Binding-site contacts:
Ligand atom C4B contacts residue PHE186 of chain 49.A at 3.6 Å (hydrophobic).
Ligand atom N3A contacts residue PRO174 of chain 49.A at 3.7 Å.
Ligand atom O1A contacts residue PHE186 of chain 49.A at 3.0 Å.
Ligand atom C1C contacts residue LEU106 of chain 49.A at 3.8 Å (hydrophobic).
Ligand atom C4C contacts residue VAL191 of chain 49.A at 3.0 Å (hydrophobic).
Ligand atom O1 contacts residue LEU106 of chain 49.A at 3.7 Å.
Ligand atom C5A contacts residue PHE186 of chain 49.A at 3.5 Å (hydrophobic).
Ligand atom C5C contacts residue VAL191 of chain 49.A at 3.8 Å (hydrophobic).
Ligand atom C4C contacts residue VAL188 of chain 49.A at 3.7 Å (hydrophobic).
Ligand atom O1 contacts residue MET221 of chain 49.A at 3.9 Å.
Ligand atom C3C contacts residue TYR128 of chain 49.A at 3.4 Å (hydrophobic).
Ligand atom O1B contacts residue TYR128 of chain 49.A at 3.4 Å (h-bond).
Ligand atom C5A contacts residue VAL176 of chain 49.A at 3.6 Å (hydrophobic).
Ligand atom C4 contacts residue LEU106 of chain 49.A at 3.9 Å (hydrophobic).
Ligand atom C4B contacts residue TYR152 of chain 49.A at 3.8 Å (hydrophobic).
Ligand atom C2C contacts residue TYR197 of chain 49.A at 3.7 Å (hydrophobic).
Ligand atom C2A contacts residue TYR152 of chain 49.A at 3.6 Å (hydrophobic).
Ligand atom N3A contacts residue ALA24 of chain 49.C at 3.8 Å.
Ligand atom N3A contacts residue TYR152 of chain 49.A at 3.5 Å.
Ligand atom C3B contacts residue VAL188 of chain 49.A at 3.8 Å (hydrophobic).
Ligand atom C2A contacts residue PHE186 of chain 49.A at 3.3 Å (hydrophobic).
Ligand atom N2 contacts residue LEU106 of chain 49.A at 3.8 Å.
Ligand atom N2 contacts residue ASN219 of chain 49.A at 3.8 Å.
Ligand atom C2B contacts residue VAL188 of chain 49.A at 3.5 Å (hydrophobic).
Ligand atom C4 contacts residue TYR197 of chain 49.A at 3.8 Å (hydrophobic).
Ligand atom C5B contacts residue MET224 of chain 49.A at 3.8 Å (hydrophobic).
Ligand atom C5B contacts residue PHE186 of chain 49.A at 3.9 Å (hydrophobic).
Ligand atom O1B contacts residue ILE104 of chain 49.A at 3.9 Å.
Ligand atom C1B contacts residue TYR128 of chain 49.A at 3.6 Å (hydrophobic).
Ligand atom C3 contacts residue ASN219 of chain 49.A at 4.0 Å.
Ligand atom C1C contacts residue TYR128 of chain 49.A at 3.7 Å (hydrophobic).
Ligand atom C6B contacts residue ILE104 of chain 49.A at 3.6 Å (hydrophobic).
Ligand atom C4A contacts residue PRO174 of chain 49.A at 3.1 Å (hydrophobic).
Ligand atom C3B contacts residue TYR152 of chain 49.A at 3.7 Å (hydrophobic).
Ligand atom C5 contacts residue LEU106 of chain 49.A at 3.8 Å (hydrophobic).
Ligand atom C1B contacts residue ILE104 of chain 49.A at 4.0 Å (hydrophobic).
Ligand atom C1B contacts residue VAL188 of chain 49.A at 3.8 Å (hydrophobic).
Ligand atom C31 contacts residue ASN219 of chain 49.A at 3.3 Å.
Ligand atom C6B contacts residue TYR128 of chain 49.A at 3.3 Å (hydrophobic).
Ligand atom N3A contacts residue PHE186 of chain 49.A at 4.0 Å.

Sequence of chain 49.C:
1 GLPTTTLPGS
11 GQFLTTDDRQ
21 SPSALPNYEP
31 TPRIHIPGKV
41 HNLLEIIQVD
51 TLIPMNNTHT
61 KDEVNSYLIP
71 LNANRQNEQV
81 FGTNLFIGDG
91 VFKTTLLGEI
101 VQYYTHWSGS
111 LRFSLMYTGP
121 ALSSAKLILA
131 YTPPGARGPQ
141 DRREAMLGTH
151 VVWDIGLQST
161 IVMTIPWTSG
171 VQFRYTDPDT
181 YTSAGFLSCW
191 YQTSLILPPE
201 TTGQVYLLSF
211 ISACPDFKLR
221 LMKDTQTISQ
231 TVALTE

A small-molecule ligand and the protein it binds are described below.
Small molecule (SMILES): Cc1cc(CCCCCOc2ccc(C3=NCCO3)cc2)on1

Sequence of chain 49.A:
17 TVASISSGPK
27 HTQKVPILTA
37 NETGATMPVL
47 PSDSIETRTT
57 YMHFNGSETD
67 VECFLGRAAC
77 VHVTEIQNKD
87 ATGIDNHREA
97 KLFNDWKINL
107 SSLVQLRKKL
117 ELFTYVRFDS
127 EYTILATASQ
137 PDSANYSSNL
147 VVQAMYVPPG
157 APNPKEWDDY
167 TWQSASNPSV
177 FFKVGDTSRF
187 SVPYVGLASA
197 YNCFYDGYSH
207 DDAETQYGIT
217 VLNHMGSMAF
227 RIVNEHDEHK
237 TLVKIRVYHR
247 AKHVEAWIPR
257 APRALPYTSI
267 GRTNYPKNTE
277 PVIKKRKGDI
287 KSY